Binding-site contacts:
Ligand atom PG contacts residue LYS251 of chain 1.D at 3.6 Å.
Ligand atom S1G contacts residue LYS73 of chain 1.E at 3.7 Å.
Ligand atom O1A contacts residue THR75 of chain 1.E at 2.7 Å (h-bond).
Ligand atom PA contacts residue THR75 of chain 1.E at 3.8 Å.
Ligand atom C4 contacts residue ALA253 of chain 1.D at 3.7 Å (hydrophobic).
Ligand atom N1 contacts residue ALA253 of chain 1.D at 3.4 Å (h-bond).
Ligand atom C6 contacts residue TYR104 of chain 1.E at 3.5 Å (hydrophobic).
Ligand atom O5' contacts residue THR75 of chain 1.E at 3.5 Å (h-bond).
Ligand atom N6 contacts residue TYR104 of chain 1.E at 3.3 Å.
Ligand atom O4' contacts residue TYR265 of chain 1.E at 3.7 Å.
Ligand atom C6 contacts residue ALA253 of chain 1.D at 3.7 Å (hydrophobic).
Ligand atom O2B contacts residue SER71 of chain 1.E at 3.6 Å.
Ligand atom O2G contacts residue THR74 of chain 1.E at 3.8 Å.
Ligand atom S1G contacts residue SER70 of chain 1.E at 3.8 Å.
Ligand atom O2B contacts residue LYS73 of chain 1.E at 2.5 Å (salt-bridge).
Ligand atom O3G contacts residue LYS251 of chain 1.D at 2.9 Å (salt-bridge).
Ligand atom N9 contacts residue ASN250 of chain 1.D at 3.8 Å.
Ligand atom O2G contacts residue MG1 of chain 1.H at 2.6 Å.
Ligand atom C2 contacts residue ALA254 of chain 1.D at 3.7 Å (hydrophobic).
Ligand atom N1 contacts residue TYR104 of chain 1.E at 3.6 Å.
Ligand atom N3 contacts residue ALA253 of chain 1.D at 3.5 Å (h-bond).
Ligand atom N6 contacts residue ASP101 of chain 1.E at 3.6 Å.
Ligand atom O2B contacts residue GLY72 of chain 1.E at 3.0 Å (h-bond).
Ligand atom C5' contacts residue GLY72 of chain 1.E at 3.6 Å.
Ligand atom O2' contacts residue ASN250 of chain 1.D at 3.4 Å (h-bond).
Ligand atom O3B contacts residue SER70 of chain 1.E at 3.0 Å (h-bond).
Ligand atom O2' contacts residue PRO255 of chain 1.D at 3.2 Å.
Ligand atom S1G contacts residue PHE218 of chain 1.D at 3.4 Å.
Ligand atom O1B contacts residue MG1 of chain 1.H at 3.0 Å.
Ligand atom O1B contacts residue THR74 of chain 1.E at 2.7 Å (h-bond).
Ligand atom O1A contacts residue THR74 of chain 1.E at 3.2 Å.
Ligand atom C5' contacts residue THR75 of chain 1.E at 3.5 Å.
Ligand atom O3' contacts residue TYR265 of chain 1.E at 3.2 Å.
Ligand atom O2G contacts residue LYS251 of chain 1.D at 3.4 Å (salt-bridge).
Ligand atom N6 contacts residue ILE252 of chain 1.D at 3.6 Å.
Ligand atom O3G contacts residue LYS249 of chain 1.D at 3.2 Å (salt-bridge).
Ligand atom O3A contacts residue GLY72 of chain 1.E at 3.3 Å (h-bond).
Ligand atom PB contacts residue LYS73 of chain 1.E at 3.6 Å.
Ligand atom C2 contacts residue ALA253 of chain 1.D at 3.2 Å (hydrophobic).
Ligand atom C8 contacts residue ASN250 of chain 1.D at 3.6 Å.

Sequence of chain 1.D:
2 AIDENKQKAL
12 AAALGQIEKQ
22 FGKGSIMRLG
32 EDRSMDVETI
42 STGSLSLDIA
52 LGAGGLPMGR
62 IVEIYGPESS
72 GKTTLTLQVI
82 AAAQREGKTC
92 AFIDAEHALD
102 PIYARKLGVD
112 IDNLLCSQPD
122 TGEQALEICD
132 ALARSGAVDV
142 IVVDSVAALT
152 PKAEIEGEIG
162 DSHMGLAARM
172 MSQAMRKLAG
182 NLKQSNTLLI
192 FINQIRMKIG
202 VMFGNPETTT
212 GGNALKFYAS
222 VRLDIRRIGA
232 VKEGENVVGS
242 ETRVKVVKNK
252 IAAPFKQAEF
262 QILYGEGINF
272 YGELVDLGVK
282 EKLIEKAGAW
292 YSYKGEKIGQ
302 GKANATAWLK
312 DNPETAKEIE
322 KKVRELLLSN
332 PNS

The protein below binds the small molecule below.
Small molecule (SMILES): Nc1ncnc2c1ncn2[C@@H]1O[C@H](COP(=O)(O)OP(=O)(O)OP(O)(O)=S)[C@@H](O)[C@H]1O

Sequence of chain 1.E:
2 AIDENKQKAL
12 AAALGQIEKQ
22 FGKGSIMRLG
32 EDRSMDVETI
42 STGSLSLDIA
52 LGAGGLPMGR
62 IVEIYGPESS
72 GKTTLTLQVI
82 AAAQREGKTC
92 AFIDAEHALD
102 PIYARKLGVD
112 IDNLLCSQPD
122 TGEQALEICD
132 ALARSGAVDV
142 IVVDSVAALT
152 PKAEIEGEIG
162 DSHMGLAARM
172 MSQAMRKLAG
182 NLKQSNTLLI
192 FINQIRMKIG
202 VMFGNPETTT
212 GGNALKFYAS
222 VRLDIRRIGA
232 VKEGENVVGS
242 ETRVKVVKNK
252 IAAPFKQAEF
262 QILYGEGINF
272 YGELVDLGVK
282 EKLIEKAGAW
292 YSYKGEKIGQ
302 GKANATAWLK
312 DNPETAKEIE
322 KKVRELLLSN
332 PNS